Sequence of chain 1.N:
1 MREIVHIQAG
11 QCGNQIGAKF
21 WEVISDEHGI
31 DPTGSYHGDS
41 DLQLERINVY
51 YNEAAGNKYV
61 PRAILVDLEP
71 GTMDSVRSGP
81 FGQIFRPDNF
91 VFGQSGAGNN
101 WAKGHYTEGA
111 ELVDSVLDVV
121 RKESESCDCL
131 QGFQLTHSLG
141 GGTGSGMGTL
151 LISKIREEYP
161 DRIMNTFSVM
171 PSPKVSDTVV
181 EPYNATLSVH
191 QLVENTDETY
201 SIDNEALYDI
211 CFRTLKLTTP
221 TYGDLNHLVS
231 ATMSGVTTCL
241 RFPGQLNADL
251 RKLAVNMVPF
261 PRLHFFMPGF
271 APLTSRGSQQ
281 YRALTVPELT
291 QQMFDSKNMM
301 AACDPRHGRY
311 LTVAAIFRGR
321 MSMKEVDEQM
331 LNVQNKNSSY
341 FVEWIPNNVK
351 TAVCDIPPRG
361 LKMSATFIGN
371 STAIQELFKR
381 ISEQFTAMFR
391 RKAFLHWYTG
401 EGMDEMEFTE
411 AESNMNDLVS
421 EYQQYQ

Sequence of chain 1.J:
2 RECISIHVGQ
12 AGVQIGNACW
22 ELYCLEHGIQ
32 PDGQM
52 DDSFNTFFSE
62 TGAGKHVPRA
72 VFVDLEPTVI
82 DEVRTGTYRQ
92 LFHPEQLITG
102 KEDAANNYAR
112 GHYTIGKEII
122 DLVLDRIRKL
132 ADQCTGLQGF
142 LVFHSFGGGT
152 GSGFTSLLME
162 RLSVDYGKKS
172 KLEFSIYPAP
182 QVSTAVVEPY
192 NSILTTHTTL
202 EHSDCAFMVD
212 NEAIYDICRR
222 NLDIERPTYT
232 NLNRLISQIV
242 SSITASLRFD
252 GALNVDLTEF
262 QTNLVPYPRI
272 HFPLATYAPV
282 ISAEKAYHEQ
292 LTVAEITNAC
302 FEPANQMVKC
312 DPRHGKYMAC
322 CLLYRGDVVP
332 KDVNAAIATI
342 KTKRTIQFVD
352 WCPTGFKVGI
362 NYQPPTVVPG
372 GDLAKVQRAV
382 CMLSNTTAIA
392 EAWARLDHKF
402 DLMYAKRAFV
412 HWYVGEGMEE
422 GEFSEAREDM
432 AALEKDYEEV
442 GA

Binding-site contacts:
Ligand atom O5' contacts residue SER138 of chain 1.N at 3.0 Å (h-bond).
Ligand atom C4 contacts residue CYS12 of chain 1.N at 3.4 Å (hydrophobic).
Ligand atom O2B contacts residue GLN11 of chain 1.N at 2.9 Å (h-bond).
Ligand atom O1A contacts residue SER138 of chain 1.N at 3.5 Å (h-bond).
Ligand atom O1A contacts residue GLN11 of chain 1.N at 3.0 Å (h-bond).
Ligand atom C5 contacts residue TYR222 of chain 1.N at 3.8 Å (hydrophobic).
Ligand atom O2' contacts residue ASN204 of chain 1.N at 3.2 Å (h-bond).
Ligand atom O2G contacts residue GLN11 of chain 1.N at 3.8 Å.
Ligand atom O2B contacts residue THR143 of chain 1.N at 3.3 Å.
Ligand atom C5 contacts residue CYS12 of chain 1.N at 3.7 Å (hydrophobic).
Ligand atom PA contacts residue GLN11 of chain 1.N at 3.9 Å.
Ligand atom C2 contacts residue CYS12 of chain 1.N at 3.7 Å (hydrophobic).
Ligand atom O3' contacts residue THR178 of chain 1.N at 3.7 Å.
Ligand atom O1B contacts residue SER138 of chain 1.N at 3.8 Å.
Ligand atom N2 contacts residue LEU225 of chain 1.N at 3.8 Å.
Ligand atom O3G contacts residue GLU260 of chain 1.J at 3.3 Å (salt-bridge).
Ligand atom PG contacts residue ASN99 of chain 1.N at 3.9 Å.
Ligand atom O6 contacts residue TYR222 of chain 1.N at 3.5 Å.
Ligand atom O1A contacts residue CYS12 of chain 1.N at 2.8 Å (h-bond).
Ligand atom N1 contacts residue TYR222 of chain 1.N at 3.7 Å.
Ligand atom C2 contacts residue ASN226 of chain 1.N at 3.8 Å.
Ligand atom N3 contacts residue CYS12 of chain 1.N at 3.4 Å (h-bond).
Ligand atom N2 contacts residue ASN226 of chain 1.N at 3.8 Å.
Ligand atom PA contacts residue CYS12 of chain 1.N at 3.9 Å.
Ligand atom O3' contacts residue ASP177 of chain 1.N at 3.7 Å.
Ligand atom O1G contacts residue THR143 of chain 1.N at 3.1 Å.
Ligand atom N1 contacts residue ASN226 of chain 1.N at 3.0 Å (h-bond).
Ligand atom O6 contacts residue GLN15 of chain 1.N at 3.7 Å.
Ligand atom PG contacts residue THR143 of chain 1.N at 3.7 Å.
Ligand atom O1B contacts residue GLY144 of chain 1.N at 3.2 Å (h-bond).
Ligand atom O1B contacts residue GLY140 of chain 1.N at 3.7 Å.
Ligand atom O1B contacts residue THR143 of chain 1.N at 3.1 Å.
Ligand atom O3B contacts residue THR143 of chain 1.N at 3.1 Å.
Ligand atom PA contacts residue SER138 of chain 1.N at 3.8 Å.
Ligand atom O3B contacts residue GLY141 of chain 1.N at 3.9 Å.
Ligand atom O3B contacts residue GLY142 of chain 1.N at 3.7 Å.
Ligand atom O2A contacts residue GLN11 of chain 1.N at 3.5 Å.
Ligand atom C6 contacts residue TYR222 of chain 1.N at 3.6 Å (hydrophobic).
Ligand atom PB contacts residue THR143 of chain 1.N at 3.3 Å.
Ligand atom O3G contacts residue ASN99 of chain 1.N at 2.6 Å (h-bond).

A small-molecule ligand and the protein it binds are described below.
Small molecule (SMILES): Nc1nc2c(ncn2[C@@H]2O[C@H](CO[P](=O)(O)C[P](=O)(O)OP(=O)(O)O)[C@@H](O)[C@H]2O)c(=O)[nH]1